Binding-site contacts:
Ligand atom C1' contacts residue TRP47 of chain 3.D at 4.3 Å (hydrophobic).
Ligand atom C6 contacts residue TRP47 of chain 3.D at 3.9 Å (hydrophobic).
Ligand atom N1 contacts residue TRP47 of chain 3.D at 4.3 Å.
Ligand atom O4' contacts residue TRP47 of chain 3.D at 4.1 Å.
Ligand atom N6 contacts residue TYR50 of chain 3.D at 4.2 Å.
Ligand atom N1 contacts residue THR48 of chain 3.D at 4.0 Å.
Ligand atom N6 contacts residue TRP47 of chain 3.D at 3.8 Å.
Ligand atom O4' contacts residue LYS143 of chain 3.D at 4.1 Å.
Ligand atom C6 contacts residue THR48 of chain 3.D at 4.2 Å.
Ligand atom OP2 contacts residue VAL178 of chain 3.E at 4.5 Å.
Ligand atom N3 contacts residue TRP47 of chain 3.D at 4.1 Å.
Ligand atom C5' contacts residue VAL178 of chain 3.E at 4.5 Å (hydrophobic).
Ligand atom C5 contacts residue TRP47 of chain 3.D at 3.8 Å (hydrophobic).
Ligand atom C4 contacts residue TRP47 of chain 3.D at 3.9 Å (hydrophobic).
Ligand atom OP2 contacts residue GLY49 of chain 3.E at 4.2 Å.
Ligand atom N7 contacts residue TRP47 of chain 3.D at 3.7 Å.
Ligand atom N6 contacts residue THR48 of chain 3.D at 3.3 Å (h-bond).
Ligand atom N9 contacts residue TRP47 of chain 3.D at 3.9 Å.
Ligand atom C8 contacts residue TRP47 of chain 3.D at 3.8 Å (hydrophobic).
Ligand atom C2 contacts residue TRP47 of chain 3.D at 4.2 Å (hydrophobic).

Sequence of chain 3.E:
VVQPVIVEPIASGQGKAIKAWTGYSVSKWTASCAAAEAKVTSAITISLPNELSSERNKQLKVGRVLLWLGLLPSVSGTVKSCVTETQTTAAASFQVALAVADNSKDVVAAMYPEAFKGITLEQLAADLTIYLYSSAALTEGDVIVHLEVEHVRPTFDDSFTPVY

This protein binds this small molecule.
Small molecule (SMILES): Nc1ncnc2c1ncn2[C@@H]1O[C@H](COO[C@@H]2C[C@@H](CO[P](=O)(O)O[C@H]3[C@@H](O)[C@H](n4cnc5c(N)ncnc54)O[C@@H]3COP(=O)=O)O[C@H]2n2ccc(=O)[nH]c2=O)[C@@H](OOP(O)OC[C@H]2O[C@@H](n3ccc(=O)[nH]c3=O)[C@H](O)[C@@H]2O)[C@H]1O.Op1oo1

Sequence of chain 3.D:
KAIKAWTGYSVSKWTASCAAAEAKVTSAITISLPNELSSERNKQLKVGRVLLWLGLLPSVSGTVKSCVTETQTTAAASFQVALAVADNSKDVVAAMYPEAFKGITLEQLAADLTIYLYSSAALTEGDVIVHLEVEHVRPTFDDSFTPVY